A small-molecule ligand and the protein it binds are described below.
Small molecule (SMILES): CC(=O)N[C@@H]1[C@@H](O)[C@H](O)[C@@H](CO)O[C@H]1O

Sequence of chain 1.A:
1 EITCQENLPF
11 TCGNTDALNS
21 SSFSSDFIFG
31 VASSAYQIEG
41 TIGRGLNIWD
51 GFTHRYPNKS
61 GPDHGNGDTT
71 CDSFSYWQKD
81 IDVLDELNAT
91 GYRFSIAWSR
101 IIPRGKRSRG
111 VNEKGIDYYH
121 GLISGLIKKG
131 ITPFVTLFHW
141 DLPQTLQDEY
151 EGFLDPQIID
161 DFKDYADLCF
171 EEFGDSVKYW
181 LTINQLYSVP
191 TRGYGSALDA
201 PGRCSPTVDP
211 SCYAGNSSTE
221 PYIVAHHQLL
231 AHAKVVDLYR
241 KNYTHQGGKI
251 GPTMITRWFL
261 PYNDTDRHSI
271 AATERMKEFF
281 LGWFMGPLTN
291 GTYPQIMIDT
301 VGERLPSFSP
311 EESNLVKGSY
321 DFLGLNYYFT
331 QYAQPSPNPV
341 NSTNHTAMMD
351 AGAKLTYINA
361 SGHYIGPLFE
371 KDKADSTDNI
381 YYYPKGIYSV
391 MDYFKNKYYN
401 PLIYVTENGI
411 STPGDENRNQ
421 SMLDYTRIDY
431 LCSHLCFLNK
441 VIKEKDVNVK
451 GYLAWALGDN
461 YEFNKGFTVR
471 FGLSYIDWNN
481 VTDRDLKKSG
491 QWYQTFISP

Binding-site contacts:
Ligand atom C7 contacts residue ASN344 of chain 1.A at 3.7 Å.
Ligand atom O5 contacts residue ASN344 of chain 1.A at 2.5 Å (h-bond).
Ligand atom O6 contacts residue MET349 of chain 1.A at 3.3 Å.
Ligand atom N2 contacts residue ASN344 of chain 1.A at 2.9 Å (h-bond).
Ligand atom C3 contacts residue ASN344 of chain 1.A at 3.9 Å.
Ligand atom O7 contacts residue SER342 of chain 1.A at 3.8 Å.
Ligand atom C5 contacts residue ASN344 of chain 1.A at 3.7 Å.
Ligand atom C4 contacts residue ASN344 of chain 1.A at 4.4 Å.
Ligand atom O7 contacts residue ASN344 of chain 1.A at 4.2 Å.
Ligand atom C2 contacts residue ASN344 of chain 1.A at 2.6 Å.
Ligand atom C1 contacts residue ASN344 of chain 1.A at 1.5 Å.